Binding-site contacts:
Ligand atom O2 contacts residue ALA282 of chain 1.D at 4.0 Å.
Ligand atom C1 contacts residue ARG279 of chain 1.D at 4.2 Å.
Ligand atom C2 contacts residue ASN281 of chain 1.D at 3.8 Å.
Ligand atom O5 contacts residue ARG279 of chain 1.D at 3.4 Å (salt-bridge).
Ligand atom O2 contacts residue ASN281 of chain 1.D at 2.6 Å (h-bond).
Ligand atom C1 contacts residue ASN281 of chain 1.D at 4.0 Å.
Ligand atom C1 contacts residue VAL255 of chain 1.D at 3.9 Å (hydrophobic).
Ligand atom O5 contacts residue ASN281 of chain 1.D at 4.1 Å.
Ligand atom O5 contacts residue ALA282 of chain 1.D at 4.1 Å.
Ligand atom C1 contacts residue ALA282 of chain 1.D at 3.0 Å (hydrophobic).
Ligand atom C2 contacts residue ALA282 of chain 1.D at 3.8 Å (hydrophobic).
Ligand atom C6 contacts residue ARG279 of chain 1.D at 4.3 Å.
Ligand atom O6 contacts residue ARG279 of chain 1.D at 3.4 Å (salt-bridge).
Ligand atom C5 contacts residue ARG279 of chain 1.D at 4.4 Å.
Ligand atom O5 contacts residue VAL255 of chain 1.D at 4.5 Å.

Sequence of chain 1.D:
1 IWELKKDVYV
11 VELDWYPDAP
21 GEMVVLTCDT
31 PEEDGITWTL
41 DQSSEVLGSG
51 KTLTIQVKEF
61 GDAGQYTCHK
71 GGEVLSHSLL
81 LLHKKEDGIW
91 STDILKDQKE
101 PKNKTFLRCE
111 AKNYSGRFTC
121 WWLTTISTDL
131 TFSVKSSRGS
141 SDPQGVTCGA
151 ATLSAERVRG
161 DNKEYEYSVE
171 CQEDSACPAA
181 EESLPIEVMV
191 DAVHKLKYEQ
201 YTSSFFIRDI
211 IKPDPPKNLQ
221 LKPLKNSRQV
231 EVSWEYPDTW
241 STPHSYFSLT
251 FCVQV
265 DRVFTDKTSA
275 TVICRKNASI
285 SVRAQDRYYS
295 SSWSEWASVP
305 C

This small molecule binds to this protein.
Small molecule (SMILES): OC[C@H]1O[C@H](O)[C@@H](O)[C@@H](O)[C@@H]1O